The small molecule below binds the protein below.
Small molecule (SMILES): O=c1[nH]cnc2c1ncn2[C@@H]1O[C@H](COP(=O)(O)O)[C@@H](O)[C@H]1O

Binding-site contacts:
Ligand atom C5 contacts residue ILE221 of chain 1.C at 3.6 Å (hydrophobic).
Ligand atom O1P contacts residue GLY278 of chain 1.C at 3.8 Å.
Ligand atom C8 contacts residue MET72 of chain 1.C at 3.7 Å (hydrophobic).
Ligand atom C5 contacts residue MET305 of chain 1.C at 3.5 Å (hydrophobic).
Ligand atom C2 contacts residue GLU332 of chain 1.C at 3.4 Å.
Ligand atom N7 contacts residue ILE221 of chain 1.C at 3.6 Å.
Ligand atom C4 contacts residue 8L71 of chain 1.Q at 3.5 Å.
Ligand atom N7 contacts residue MET305 of chain 1.C at 2.9 Å (h-bond).
Ligand atom C4 contacts residue ILE221 of chain 1.C at 3.7 Å (hydrophobic).
Ligand atom C6 contacts residue MET305 of chain 1.C at 3.6 Å (hydrophobic).
Ligand atom O1P contacts residue SER220 of chain 1.C at 3.0 Å (h-bond).
Ligand atom O6 contacts residue GLY306 of chain 1.C at 2.4 Å (h-bond).
Ligand atom O3P contacts residue SER220 of chain 1.C at 2.9 Å (h-bond).
Ligand atom C2 contacts residue 8L71 of chain 1.Q at 3.4 Å.
Ligand atom O1P contacts residue TYR302 of chain 1.C at 2.6 Å (h-bond).
Ligand atom O2P contacts residue GLY256 of chain 1.C at 3.7 Å.
Ligand atom N1 contacts residue GLU332 of chain 1.C at 2.9 Å (salt-bridge).
Ligand atom N3 contacts residue 8L71 of chain 1.Q at 3.3 Å.
Ligand atom C2' contacts residue ASP255 of chain 1.C at 3.6 Å.
Ligand atom C6 contacts residue GLY306 of chain 1.C at 3.4 Å.
Ligand atom N7 contacts residue GLY304 of chain 1.C at 3.5 Å.
Ligand atom O3P contacts residue GLY219 of chain 1.C at 3.6 Å.
Ligand atom N3 contacts residue CYS222 of chain 1.C at 3.5 Å.
Ligand atom O2P contacts residue GLY278 of chain 1.C at 2.9 Å (h-bond).
Ligand atom N1 contacts residue 8L71 of chain 1.Q at 3.7 Å.
Ligand atom P contacts residue SER220 of chain 1.C at 3.8 Å.
Ligand atom O1P contacts residue SER279 of chain 1.C at 3.0 Å (h-bond).
Ligand atom O5' contacts residue GLY256 of chain 1.C at 3.6 Å.
Ligand atom O6 contacts residue MET305 of chain 1.C at 2.8 Å (h-bond).
Ligand atom O3' contacts residue ASP255 of chain 1.C at 2.6 Å (salt-bridge).
Ligand atom O2' contacts residue ASN194 of chain 1.C at 3.3 Å (h-bond).
Ligand atom O5' contacts residue GLY219 of chain 1.C at 3.6 Å.
Ligand atom O2' contacts residue ASP255 of chain 1.C at 2.5 Å (salt-bridge).
Ligand atom O3' contacts residue ALA70 of chain 1.C at 3.7 Å.
Ligand atom O3P contacts residue GLY257 of chain 1.C at 2.9 Å (h-bond).
Ligand atom C3' contacts residue ASP255 of chain 1.C at 3.6 Å.
Ligand atom C2 contacts residue CYS222 of chain 1.C at 3.3 Å (hydrophobic).
Ligand atom O3' contacts residue MET276 of chain 1.C at 3.6 Å.
Ligand atom C8 contacts residue ILE221 of chain 1.C at 3.7 Å (hydrophobic).
Ligand atom O6 contacts residue GLY304 of chain 1.C at 3.0 Å.

Sequence of chain 1.C:
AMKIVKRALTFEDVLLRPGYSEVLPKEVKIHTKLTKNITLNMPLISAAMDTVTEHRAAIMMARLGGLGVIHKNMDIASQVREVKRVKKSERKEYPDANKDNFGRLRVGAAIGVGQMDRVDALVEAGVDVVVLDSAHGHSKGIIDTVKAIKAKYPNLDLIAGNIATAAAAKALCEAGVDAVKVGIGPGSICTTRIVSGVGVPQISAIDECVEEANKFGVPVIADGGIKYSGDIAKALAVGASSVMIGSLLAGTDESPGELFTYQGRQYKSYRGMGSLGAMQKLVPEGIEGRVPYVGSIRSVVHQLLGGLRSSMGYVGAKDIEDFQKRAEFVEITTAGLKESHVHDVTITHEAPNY